Sequence of chain 1.J:
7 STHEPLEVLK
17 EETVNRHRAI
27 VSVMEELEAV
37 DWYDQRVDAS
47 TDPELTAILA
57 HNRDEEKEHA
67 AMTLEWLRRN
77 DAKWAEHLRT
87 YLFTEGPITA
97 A

Sequence of chain 1.A:
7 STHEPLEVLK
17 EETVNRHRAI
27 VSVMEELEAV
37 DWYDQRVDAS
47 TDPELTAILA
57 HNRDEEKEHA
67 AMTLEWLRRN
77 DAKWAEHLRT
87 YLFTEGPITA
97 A

Binding-site contacts:
Ligand atom OXT contacts residue GLU32 of chain 1.J at 3.8 Å.
Ligand atom OXT contacts residue GLU62 of chain 1.A at 3.0 Å (salt-bridge).
Ligand atom OXT contacts residue GLU32 of chain 1.A at 3.9 Å.
Ligand atom CA contacts residue ALA35 of chain 1.A at 3.7 Å (hydrophobic).
Ligand atom O contacts residue GLU62 of chain 1.J at 3.9 Å.
Ligand atom OXT contacts residue ALA35 of chain 1.J at 4.1 Å.
Ligand atom O contacts residue GLU32 of chain 1.A at 3.9 Å.
Ligand atom C contacts residue FE1 of chain 1.HA at 3.6 Å.
Ligand atom CA contacts residue FE1 of chain 1.HA at 4.1 Å.
Ligand atom O contacts residue ALA35 of chain 1.J at 3.6 Å.
Ligand atom C contacts residue GLU31 of chain 1.A at 4.4 Å.
Ligand atom O2 contacts residue GLU31 of chain 1.J at 4.1 Å.
Ligand atom OXT contacts residue FE1 of chain 1.HA at 2.5 Å.
Ligand atom O contacts residue FE1 of chain 1.EA at 3.6 Å.
Ligand atom CA contacts residue ALA35 of chain 1.J at 3.8 Å (hydrophobic).
Ligand atom O contacts residue GLU31 of chain 1.A at 3.8 Å.
Ligand atom O contacts residue ALA35 of chain 1.A at 4.1 Å.
Ligand atom OXT contacts residue GLU62 of chain 1.J at 2.9 Å (salt-bridge).
Ligand atom O2 contacts residue GLU32 of chain 1.J at 3.2 Å (salt-bridge).
Ligand atom CA contacts residue GLU32 of chain 1.J at 4.2 Å.
Ligand atom C contacts residue ALA35 of chain 1.A at 3.7 Å (hydrophobic).
Ligand atom O2 contacts residue FE1 of chain 1.HA at 3.6 Å.
Ligand atom C contacts residue GLU32 of chain 1.A at 4.3 Å.
Ligand atom C contacts residue GLU32 of chain 1.J at 4.5 Å.
Ligand atom O2 contacts residue GLU62 of chain 1.A at 3.6 Å.
Ligand atom C contacts residue ALA35 of chain 1.J at 3.6 Å (hydrophobic).
Ligand atom O2 contacts residue TYR39 of chain 1.A at 4.1 Å.
Ligand atom C contacts residue GLU62 of chain 1.J at 4.0 Å.
Ligand atom C contacts residue FE1 of chain 1.EA at 3.5 Å.
Ligand atom OXT contacts residue FE1 of chain 1.EA at 2.6 Å.
Ligand atom C contacts residue GLU62 of chain 1.A at 4.1 Å.
Ligand atom O2 contacts residue ALA35 of chain 1.A at 3.3 Å.
Ligand atom CA contacts residue GLU31 of chain 1.J at 3.5 Å.
Ligand atom OXT contacts residue ALA35 of chain 1.A at 4.0 Å.

The protein below binds the small molecule below.
Small molecule (SMILES): O=C(O)CO